Sequence of chain 44.I:
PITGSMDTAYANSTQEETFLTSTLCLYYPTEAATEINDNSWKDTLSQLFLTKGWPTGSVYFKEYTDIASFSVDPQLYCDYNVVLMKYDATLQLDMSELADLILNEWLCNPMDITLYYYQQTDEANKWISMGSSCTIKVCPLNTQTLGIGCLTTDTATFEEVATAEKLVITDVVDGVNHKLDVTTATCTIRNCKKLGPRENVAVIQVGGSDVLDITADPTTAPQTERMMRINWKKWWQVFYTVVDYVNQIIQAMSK

The protein below binds the small molecule below.
Small molecule (SMILES): CC(=O)N[C@H]1[C@H](O[C@H]2[C@H](O)[C@@H](NC(C)=O)CO[C@@H]2CO)O[C@H](CO)[C@@H](O)[C@@H]1O

Binding-site contacts:
Ligand atom C1 contacts residue ASN12 of chain 44.I at 2.1 Å.
Ligand atom C7 contacts residue ASN12 of chain 44.I at 3.9 Å.
Ligand atom O5 contacts residue ASN12 of chain 44.I at 2.6 Å (h-bond).
Ligand atom N2 contacts residue ASN12 of chain 44.I at 3.8 Å.
Ligand atom C5 contacts residue ASN12 of chain 44.I at 4.0 Å.
Ligand atom C2 contacts residue ASN12 of chain 44.I at 3.2 Å.
Ligand atom O7 contacts residue ASN12 of chain 44.I at 3.7 Å.